The small molecule below binds the protein below.
Small molecule (SMILES): CC(=O)N[C@@H]1[C@@H](O)[C@H](O)[C@@H](CO)O[C@H]1O

Sequence of chain 1.A:
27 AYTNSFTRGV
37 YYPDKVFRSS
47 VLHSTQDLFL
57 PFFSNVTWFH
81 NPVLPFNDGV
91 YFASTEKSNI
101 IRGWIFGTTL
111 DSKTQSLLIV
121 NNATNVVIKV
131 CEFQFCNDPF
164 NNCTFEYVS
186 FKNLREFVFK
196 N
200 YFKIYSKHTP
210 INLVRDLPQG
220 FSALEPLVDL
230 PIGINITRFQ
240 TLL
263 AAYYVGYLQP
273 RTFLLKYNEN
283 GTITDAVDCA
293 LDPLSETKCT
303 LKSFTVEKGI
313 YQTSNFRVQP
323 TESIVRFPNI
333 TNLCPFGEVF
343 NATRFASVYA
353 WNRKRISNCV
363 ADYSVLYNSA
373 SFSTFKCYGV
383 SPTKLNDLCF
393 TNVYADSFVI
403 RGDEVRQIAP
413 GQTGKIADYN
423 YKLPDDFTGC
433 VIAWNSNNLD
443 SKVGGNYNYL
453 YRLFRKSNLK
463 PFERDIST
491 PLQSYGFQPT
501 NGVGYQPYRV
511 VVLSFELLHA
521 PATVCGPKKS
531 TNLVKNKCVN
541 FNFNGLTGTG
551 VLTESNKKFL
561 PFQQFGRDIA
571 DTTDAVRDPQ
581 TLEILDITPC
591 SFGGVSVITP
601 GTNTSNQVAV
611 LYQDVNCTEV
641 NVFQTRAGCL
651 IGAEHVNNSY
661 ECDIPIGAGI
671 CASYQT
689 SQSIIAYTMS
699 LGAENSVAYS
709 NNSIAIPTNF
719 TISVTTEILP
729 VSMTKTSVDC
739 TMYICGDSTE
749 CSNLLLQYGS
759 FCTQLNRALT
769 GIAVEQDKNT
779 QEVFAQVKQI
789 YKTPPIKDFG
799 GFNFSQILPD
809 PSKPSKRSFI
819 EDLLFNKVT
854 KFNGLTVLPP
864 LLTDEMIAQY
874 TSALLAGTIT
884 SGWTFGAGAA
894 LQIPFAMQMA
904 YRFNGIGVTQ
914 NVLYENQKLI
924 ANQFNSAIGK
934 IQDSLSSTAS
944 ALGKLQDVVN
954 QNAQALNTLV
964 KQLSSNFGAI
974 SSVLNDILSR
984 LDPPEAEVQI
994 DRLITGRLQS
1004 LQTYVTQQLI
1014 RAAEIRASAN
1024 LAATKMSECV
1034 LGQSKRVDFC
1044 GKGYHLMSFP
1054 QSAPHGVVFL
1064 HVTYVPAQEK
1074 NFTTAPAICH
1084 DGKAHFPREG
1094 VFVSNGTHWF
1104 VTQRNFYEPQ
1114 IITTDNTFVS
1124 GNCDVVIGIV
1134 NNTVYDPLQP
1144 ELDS

Binding-site contacts:
Ligand atom C1 contacts residue ASN657 of chain 1.A at 1.4 Å.
Ligand atom C3 contacts residue ASN657 of chain 1.A at 3.9 Å.
Ligand atom C7 contacts residue HIS655 of chain 1.A at 4.3 Å.
Ligand atom O5 contacts residue ASN657 of chain 1.A at 2.3 Å (h-bond).
Ligand atom C2 contacts residue ASN657 of chain 1.A at 2.5 Å.
Ligand atom O6 contacts residue ASN657 of chain 1.A at 4.4 Å.
Ligand atom C7 contacts residue ASN657 of chain 1.A at 4.2 Å.
Ligand atom C8 contacts residue HIS655 of chain 1.A at 3.2 Å.
Ligand atom N2 contacts residue ASN657 of chain 1.A at 3.1 Å (h-bond).
Ligand atom C4 contacts residue ASN657 of chain 1.A at 4.2 Å.
Ligand atom C5 contacts residue ASN657 of chain 1.A at 3.6 Å.